This small molecule binds to this protein.
Small molecule (SMILES): O=S1(=O)CCN1

Binding-site contacts:
Ligand atom S02 contacts residue ASP196 of chain 1.A at 4.2 Å.
Ligand atom O03 contacts residue PHE198 of chain 1.A at 3.9 Å.
Ligand atom C04 contacts residue HIS163 of chain 1.A at 2.6 Å.
Ligand atom N06 contacts residue HIS163 of chain 1.A at 4.2 Å.
Ligand atom N06 contacts residue ASP196 of chain 1.A at 4.3 Å.
Ligand atom S02 contacts residue HIS163 of chain 1.A at 3.1 Å.
Ligand atom O01 contacts residue HIS163 of chain 1.A at 4.1 Å.
Ligand atom O01 contacts residue PHE198 of chain 1.A at 3.4 Å (h-bond).
Ligand atom S02 contacts residue PHE198 of chain 1.A at 4.1 Å.
Ligand atom C05 contacts residue HIS163 of chain 1.A at 3.8 Å.
Ligand atom O01 contacts residue CYS197 of chain 1.A at 3.9 Å.
Ligand atom O01 contacts residue ASP196 of chain 1.A at 3.1 Å (salt-bridge).
Ligand atom O03 contacts residue HIS163 of chain 1.A at 2.6 Å.

Sequence of chain 1.A:
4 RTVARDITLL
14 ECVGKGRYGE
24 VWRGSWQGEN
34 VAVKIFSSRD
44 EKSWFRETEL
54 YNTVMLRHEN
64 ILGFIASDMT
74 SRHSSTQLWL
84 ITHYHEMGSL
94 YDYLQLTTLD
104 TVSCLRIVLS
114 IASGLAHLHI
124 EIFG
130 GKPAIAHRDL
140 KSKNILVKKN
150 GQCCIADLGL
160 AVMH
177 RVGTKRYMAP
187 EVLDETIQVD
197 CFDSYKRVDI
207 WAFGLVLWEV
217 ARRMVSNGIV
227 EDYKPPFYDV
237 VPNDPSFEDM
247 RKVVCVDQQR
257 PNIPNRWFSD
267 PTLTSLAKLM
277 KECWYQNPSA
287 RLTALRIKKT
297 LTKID